Sequence of chain 1.A:
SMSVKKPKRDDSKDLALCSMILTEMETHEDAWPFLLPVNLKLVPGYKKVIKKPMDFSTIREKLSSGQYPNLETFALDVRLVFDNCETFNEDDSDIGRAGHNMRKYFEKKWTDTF

Binding-site contacts:
Ligand atom O12 contacts residue TRP113 of chain 1.A at 3.1 Å (h-bond).
Ligand atom C02 contacts residue TRP113 of chain 1.A at 3.8 Å (hydrophobic).
Ligand atom C01 contacts residue PHE117 of chain 1.A at 3.1 Å (hydrophobic).
Ligand atom C11 contacts residue GLU75 of chain 1.A at 4.1 Å.
Ligand atom O12 contacts residue ARG82 of chain 1.A at 3.6 Å.
Ligand atom C05 contacts residue GLU75 of chain 1.A at 4.3 Å.
Ligand atom C11 contacts residue TRP113 of chain 1.A at 3.4 Å (hydrophobic).
Ligand atom C06 contacts residue TRP113 of chain 1.A at 4.5 Å (hydrophobic).
Ligand atom O13 contacts residue ALA78 of chain 1.A at 4.5 Å.
Ligand atom O13 contacts residue TRP113 of chain 1.A at 4.2 Å.
Ligand atom O13 contacts residue GLU75 of chain 1.A at 3.2 Å.
Ligand atom C04 contacts residue TRP113 of chain 1.A at 3.3 Å (hydrophobic).
Ligand atom C09 contacts residue PHE117 of chain 1.A at 4.2 Å (hydrophobic).
Ligand atom C07 contacts residue GLU75 of chain 1.A at 3.3 Å.
Ligand atom C09 contacts residue TRP113 of chain 1.A at 4.3 Å (hydrophobic).
Ligand atom C06 contacts residue GLU75 of chain 1.A at 3.2 Å.
Ligand atom C01 contacts residue TRP113 of chain 1.A at 4.3 Å (hydrophobic).
Ligand atom C08 contacts residue LEU74 of chain 1.A at 4.2 Å (hydrophobic).
Ligand atom C07 contacts residue LEU74 of chain 1.A at 4.0 Å (hydrophobic).
Ligand atom O13 contacts residue ARG82 of chain 1.A at 4.4 Å.
Ligand atom C05 contacts residue TRP113 of chain 1.A at 3.6 Å (hydrophobic).
Ligand atom O10 contacts residue PHE117 of chain 1.A at 3.4 Å (h-bond).
Ligand atom O03 contacts residue TRP113 of chain 1.A at 2.8 Å (h-bond).

The small molecule below binds the protein below.
Small molecule (SMILES): O=C(O)c1cccc2c1OCCO2